Binding-site contacts:
Ligand atom C8 contacts residue VAL175 of chain 1.B at 4.0 Å (hydrophobic).
Ligand atom O1 contacts residue LEU248 of chain 1.C at 4.4 Å.
Ligand atom C8 contacts residue TYR222 of chain 1.B at 3.9 Å (hydrophobic).
Ligand atom O2 contacts residue VAL353 of chain 1.C at 3.9 Å.
Ligand atom S1 contacts residue PRO325 of chain 1.C at 4.2 Å.
Ligand atom C7 contacts residue VAL175 of chain 1.B at 4.2 Å (hydrophobic).
Ligand atom C8 contacts residue LEU225 of chain 1.B at 4.3 Å (hydrophobic).
Ligand atom O3 contacts residue THR221 of chain 1.B at 4.5 Å.
Ligand atom C8 contacts residue PRO220 of chain 1.B at 4.0 Å (hydrophobic).
Ligand atom C6 contacts residue VAL175 of chain 1.B at 4.0 Å (hydrophobic).
Ligand atom C8 contacts residue THR221 of chain 1.B at 3.9 Å.
Ligand atom N2 contacts residue SER176 of chain 1.B at 4.4 Å.
Ligand atom C7 contacts residue TYR208 of chain 1.B at 4.1 Å (hydrophobic).
Ligand atom C4 contacts residue VAL175 of chain 1.B at 4.0 Å (hydrophobic).
Ligand atom C1 contacts residue LEU248 of chain 1.C at 3.2 Å (hydrophobic).
Ligand atom C5 contacts residue VAL175 of chain 1.B at 3.6 Å (hydrophobic).
Ligand atom C4 contacts residue SER176 of chain 1.B at 4.1 Å.
Ligand atom C4 contacts residue TYR222 of chain 1.B at 3.7 Å (hydrophobic).
Ligand atom O3 contacts residue VAL175 of chain 1.B at 3.6 Å.
Ligand atom C1 contacts residue PRO325 of chain 1.C at 3.5 Å (hydrophobic).
Ligand atom O1 contacts residue VAL353 of chain 1.C at 3.6 Å (h-bond).
Ligand atom O3 contacts residue TYR222 of chain 1.B at 3.7 Å.
Ligand atom O2 contacts residue ILE355 of chain 1.C at 4.4 Å.
Ligand atom C7 contacts residue PRO220 of chain 1.B at 3.8 Å (hydrophobic).
Ligand atom O2 contacts residue PRO325 of chain 1.C at 3.6 Å.
Ligand atom N2 contacts residue TYR222 of chain 1.B at 4.3 Å.
Ligand atom C3 contacts residue TYR222 of chain 1.B at 3.8 Å (hydrophobic).
Ligand atom C5 contacts residue TYR222 of chain 1.B at 4.3 Å (hydrophobic).

Sequence of chain 1.C:
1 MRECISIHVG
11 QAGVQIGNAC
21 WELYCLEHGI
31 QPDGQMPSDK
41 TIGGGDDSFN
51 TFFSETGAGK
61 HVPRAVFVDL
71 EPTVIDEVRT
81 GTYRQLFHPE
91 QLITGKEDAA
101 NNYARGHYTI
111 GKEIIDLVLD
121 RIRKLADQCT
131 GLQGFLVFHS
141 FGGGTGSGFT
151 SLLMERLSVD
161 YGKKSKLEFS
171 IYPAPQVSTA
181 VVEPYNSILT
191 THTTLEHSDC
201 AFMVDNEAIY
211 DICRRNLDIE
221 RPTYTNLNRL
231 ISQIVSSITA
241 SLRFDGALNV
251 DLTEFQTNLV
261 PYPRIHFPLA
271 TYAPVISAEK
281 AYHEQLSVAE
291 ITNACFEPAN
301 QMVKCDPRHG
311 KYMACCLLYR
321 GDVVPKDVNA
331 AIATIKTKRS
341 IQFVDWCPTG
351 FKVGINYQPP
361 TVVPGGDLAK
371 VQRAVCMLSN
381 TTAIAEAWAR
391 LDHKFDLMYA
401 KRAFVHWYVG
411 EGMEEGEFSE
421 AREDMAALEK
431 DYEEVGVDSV

Sequence of chain 1.B:
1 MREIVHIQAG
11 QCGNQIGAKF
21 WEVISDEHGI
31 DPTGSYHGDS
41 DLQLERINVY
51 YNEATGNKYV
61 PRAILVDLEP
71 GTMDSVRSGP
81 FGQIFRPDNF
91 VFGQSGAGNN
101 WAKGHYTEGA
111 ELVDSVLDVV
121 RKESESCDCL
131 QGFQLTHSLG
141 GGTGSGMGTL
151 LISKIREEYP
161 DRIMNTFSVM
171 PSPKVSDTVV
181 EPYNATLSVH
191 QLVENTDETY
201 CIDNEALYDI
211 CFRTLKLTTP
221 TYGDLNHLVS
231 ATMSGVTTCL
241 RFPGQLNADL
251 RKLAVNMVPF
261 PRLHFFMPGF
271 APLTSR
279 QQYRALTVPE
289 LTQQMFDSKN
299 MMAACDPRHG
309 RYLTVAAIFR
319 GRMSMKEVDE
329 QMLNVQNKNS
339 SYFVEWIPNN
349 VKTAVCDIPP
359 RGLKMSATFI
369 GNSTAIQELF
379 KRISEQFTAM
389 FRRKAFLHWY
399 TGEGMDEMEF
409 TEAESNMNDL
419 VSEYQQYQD

The small molecule below binds the protein below.
Small molecule (SMILES): CS(=O)(=O)N1CCN(Cc2ccco2)CC1